Binding-site contacts:
Ligand atom N2 contacts residue ASN265 of chain 1.A at 2.9 Å (h-bond).
Ligand atom O6 contacts residue ASN265 of chain 1.A at 4.2 Å.
Ligand atom C3 contacts residue ASN265 of chain 1.A at 3.7 Å.
Ligand atom C5 contacts residue ASN265 of chain 1.A at 3.7 Å.
Ligand atom C2 contacts residue ASN265 of chain 1.A at 2.3 Å.
Ligand atom O7 contacts residue ASN265 of chain 1.A at 3.0 Å (h-bond).
Ligand atom O5 contacts residue ASN265 of chain 1.A at 2.4 Å (h-bond).
Ligand atom C1 contacts residue ASN265 of chain 1.A at 1.4 Å.
Ligand atom C4 contacts residue ASN265 of chain 1.A at 4.1 Å.
Ligand atom C6 contacts residue ASN265 of chain 1.A at 4.5 Å.
Ligand atom C7 contacts residue ASN265 of chain 1.A at 3.2 Å.
Ligand atom C8 contacts residue ASN265 of chain 1.A at 4.5 Å.

The protein below binds the small molecule below.
Small molecule (SMILES): CC(=O)N[C@@H]1[C@@H](O)[C@H](O)[C@@H](CO)O[C@H]1O

Sequence of chain 1.A:
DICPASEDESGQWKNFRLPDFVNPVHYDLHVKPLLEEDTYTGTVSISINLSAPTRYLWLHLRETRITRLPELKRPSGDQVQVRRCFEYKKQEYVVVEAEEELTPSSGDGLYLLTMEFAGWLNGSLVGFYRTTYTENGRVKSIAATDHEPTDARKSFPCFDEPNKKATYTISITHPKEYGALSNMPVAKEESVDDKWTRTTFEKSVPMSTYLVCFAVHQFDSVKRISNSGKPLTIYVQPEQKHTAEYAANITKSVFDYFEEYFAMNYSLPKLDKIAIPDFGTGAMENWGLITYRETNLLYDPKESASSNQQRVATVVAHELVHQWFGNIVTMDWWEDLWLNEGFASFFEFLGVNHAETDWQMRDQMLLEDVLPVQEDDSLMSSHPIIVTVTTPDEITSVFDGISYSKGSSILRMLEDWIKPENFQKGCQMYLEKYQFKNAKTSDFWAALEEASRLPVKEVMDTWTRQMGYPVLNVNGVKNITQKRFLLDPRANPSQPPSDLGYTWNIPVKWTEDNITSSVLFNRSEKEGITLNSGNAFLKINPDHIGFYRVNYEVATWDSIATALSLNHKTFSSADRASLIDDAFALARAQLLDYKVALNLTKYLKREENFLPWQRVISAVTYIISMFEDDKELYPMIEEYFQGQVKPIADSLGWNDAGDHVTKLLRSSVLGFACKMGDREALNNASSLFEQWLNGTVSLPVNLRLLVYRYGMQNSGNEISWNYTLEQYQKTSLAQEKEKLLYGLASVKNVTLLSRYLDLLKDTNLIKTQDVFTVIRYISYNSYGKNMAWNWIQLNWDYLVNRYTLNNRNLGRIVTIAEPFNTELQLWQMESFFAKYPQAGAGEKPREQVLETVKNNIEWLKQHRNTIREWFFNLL